Binding-site contacts:
Ligand atom C4 contacts residue ASN80 of chain 1.B at 4.4 Å.
Ligand atom C2 contacts residue ASN80 of chain 1.B at 2.8 Å.
Ligand atom N2 contacts residue ASN80 of chain 1.B at 2.9 Å (h-bond).
Ligand atom C8 contacts residue LEU79 of chain 1.B at 3.7 Å (hydrophobic).
Ligand atom C6 contacts residue HIS119 of chain 1.B at 4.3 Å.
Ligand atom C1 contacts residue ASN80 of chain 1.B at 1.5 Å.
Ligand atom C3 contacts residue ASN80 of chain 1.B at 4.0 Å.
Ligand atom C8 contacts residue PRO78 of chain 1.B at 3.9 Å (hydrophobic).
Ligand atom O5 contacts residue HIS119 of chain 1.B at 3.9 Å.
Ligand atom C8 contacts residue ASN80 of chain 1.B at 4.2 Å.
Ligand atom C5 contacts residue ASN80 of chain 1.B at 3.7 Å.
Ligand atom C1 contacts residue HIS119 of chain 1.B at 4.2 Å.
Ligand atom C7 contacts residue ASN80 of chain 1.B at 3.4 Å.
Ligand atom O5 contacts residue ASN80 of chain 1.B at 2.5 Å (h-bond).
Ligand atom O6 contacts residue HIS119 of chain 1.B at 4.5 Å.
Ligand atom O7 contacts residue ASN80 of chain 1.B at 3.6 Å.

This protein binds this small molecule.
Small molecule (SMILES): CC(=O)N[C@H]1[C@H](O[C@H]2[C@H](O)[C@@H](NC(C)=O)CO[C@@H]2CO)O[C@H](CO)[C@@H](O)[C@@H]1O

Sequence of chain 1.B:
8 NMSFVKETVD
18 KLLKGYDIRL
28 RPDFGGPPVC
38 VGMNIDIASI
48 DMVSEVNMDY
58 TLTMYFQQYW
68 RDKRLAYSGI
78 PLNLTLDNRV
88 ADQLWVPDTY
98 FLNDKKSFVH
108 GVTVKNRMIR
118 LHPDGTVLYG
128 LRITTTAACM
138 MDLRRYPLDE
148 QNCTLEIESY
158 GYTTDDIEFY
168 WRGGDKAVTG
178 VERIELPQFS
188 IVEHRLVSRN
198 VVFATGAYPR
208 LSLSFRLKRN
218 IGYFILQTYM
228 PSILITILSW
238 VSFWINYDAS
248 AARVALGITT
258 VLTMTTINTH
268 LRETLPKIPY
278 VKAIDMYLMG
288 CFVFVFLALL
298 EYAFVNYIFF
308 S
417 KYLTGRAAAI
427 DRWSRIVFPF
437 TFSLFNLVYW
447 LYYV